Sequence of chain 2.A:
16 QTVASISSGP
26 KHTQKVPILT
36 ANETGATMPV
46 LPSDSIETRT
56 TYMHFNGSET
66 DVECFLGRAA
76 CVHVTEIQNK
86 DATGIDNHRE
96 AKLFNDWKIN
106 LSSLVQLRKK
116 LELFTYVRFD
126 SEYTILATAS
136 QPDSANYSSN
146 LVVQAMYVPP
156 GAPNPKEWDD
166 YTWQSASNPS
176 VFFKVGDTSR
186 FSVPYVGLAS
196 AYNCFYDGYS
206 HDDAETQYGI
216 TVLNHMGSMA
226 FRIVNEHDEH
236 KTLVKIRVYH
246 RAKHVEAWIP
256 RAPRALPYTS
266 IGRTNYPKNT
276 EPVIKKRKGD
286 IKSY

Sequence of chain 2.C:
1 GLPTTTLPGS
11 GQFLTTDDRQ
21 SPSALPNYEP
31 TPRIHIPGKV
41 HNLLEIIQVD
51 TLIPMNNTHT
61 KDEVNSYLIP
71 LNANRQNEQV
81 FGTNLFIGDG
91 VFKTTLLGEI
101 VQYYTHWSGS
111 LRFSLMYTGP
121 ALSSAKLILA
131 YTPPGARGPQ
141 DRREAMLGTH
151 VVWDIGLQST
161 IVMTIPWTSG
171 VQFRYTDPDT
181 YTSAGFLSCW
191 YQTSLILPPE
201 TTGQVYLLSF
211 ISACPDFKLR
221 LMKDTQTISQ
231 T

The small molecule below binds the protein below.
Small molecule (SMILES): COc1cc(CC(=O)c2ccc(C#N)cc2)c([N+](=O)[O-])cc1OC

Binding-site contacts:
Ligand atom C15 contacts residue TYR128 of chain 2.A at 3.1 Å (hydrophobic).
Ligand atom O24 contacts residue VAL191 of chain 2.A at 3.1 Å.
Ligand atom C14 contacts residue TYR197 of chain 2.A at 3.7 Å (hydrophobic).
Ligand atom C10 contacts residue TYR197 of chain 2.A at 3.7 Å (hydrophobic).
Ligand atom C14 contacts residue LEU106 of chain 2.A at 3.5 Å (hydrophobic).
Ligand atom O20 contacts residue PHE186 of chain 2.A at 3.8 Å.
Ligand atom C04 contacts residue TYR128 of chain 2.A at 3.4 Å (hydrophobic).
Ligand atom C08 contacts residue TYR197 of chain 2.A at 3.9 Å (hydrophobic).
Ligand atom O24 contacts residue TYR152 of chain 2.A at 3.5 Å (h-bond).
Ligand atom C06 contacts residue TYR128 of chain 2.A at 3.4 Å (hydrophobic).
Ligand atom N22 contacts residue VAL191 of chain 2.A at 3.9 Å.
Ligand atom C12 contacts residue TYR197 of chain 2.A at 3.5 Å (hydrophobic).
Ligand atom C06 contacts residue ILE104 of chain 2.A at 3.5 Å (hydrophobic).
Ligand atom O23 contacts residue TYR152 of chain 2.A at 3.0 Å (h-bond).
Ligand atom C01 contacts residue MET224 of chain 2.A at 3.7 Å (hydrophobic).
Ligand atom C01 contacts residue PHE186 of chain 2.A at 2.8 Å (hydrophobic).
Ligand atom C01 contacts residue TYR128 of chain 2.A at 2.9 Å (hydrophobic).
Ligand atom N13 contacts residue TYR197 of chain 2.A at 3.4 Å.
Ligand atom C11 contacts residue TYR197 of chain 2.A at 3.5 Å (hydrophobic).
Ligand atom O16 contacts residue VAL188 of chain 2.A at 3.8 Å.
Ligand atom C08 contacts residue TYR128 of chain 2.A at 3.3 Å (hydrophobic).
Ligand atom C19 contacts residue TYR152 of chain 2.A at 3.9 Å (hydrophobic).
Ligand atom O20 contacts residue TYR152 of chain 2.A at 3.7 Å.
Ligand atom O02 contacts residue PHE186 of chain 2.A at 4.0 Å.
Ligand atom C17 contacts residue TYR152 of chain 2.A at 3.8 Å (hydrophobic).
Ligand atom O23 contacts residue VAL191 of chain 2.A at 3.9 Å.
Ligand atom C18 contacts residue TYR152 of chain 2.A at 3.7 Å (hydrophobic).
Ligand atom C15 contacts residue TYR197 of chain 2.A at 3.8 Å (hydrophobic).
Ligand atom C09 contacts residue MET221 of chain 2.A at 3.9 Å (hydrophobic).
Ligand atom C21 contacts residue TYR152 of chain 2.A at 3.6 Å (hydrophobic).
Ligand atom O02 contacts residue TYR128 of chain 2.A at 3.8 Å.
Ligand atom C07 contacts residue TYR128 of chain 2.A at 2.9 Å (hydrophobic).
Ligand atom N22 contacts residue TYR152 of chain 2.A at 3.3 Å (h-bond).
Ligand atom C05 contacts residue TYR128 of chain 2.A at 3.8 Å (hydrophobic).
Ligand atom N13 contacts residue GOL1 of chain 2.E at 3.7 Å.
Ligand atom C15 contacts residue SER126 of chain 2.A at 3.5 Å.
Ligand atom C10 contacts residue MET221 of chain 2.A at 3.9 Å (hydrophobic).
Ligand atom O16 contacts residue TYR128 of chain 2.A at 2.9 Å (h-bond).
Ligand atom O02 contacts residue MET224 of chain 2.A at 3.5 Å.
Ligand atom C03 contacts residue TYR128 of chain 2.A at 3.7 Å (hydrophobic).